Sequence of chain 1.A:
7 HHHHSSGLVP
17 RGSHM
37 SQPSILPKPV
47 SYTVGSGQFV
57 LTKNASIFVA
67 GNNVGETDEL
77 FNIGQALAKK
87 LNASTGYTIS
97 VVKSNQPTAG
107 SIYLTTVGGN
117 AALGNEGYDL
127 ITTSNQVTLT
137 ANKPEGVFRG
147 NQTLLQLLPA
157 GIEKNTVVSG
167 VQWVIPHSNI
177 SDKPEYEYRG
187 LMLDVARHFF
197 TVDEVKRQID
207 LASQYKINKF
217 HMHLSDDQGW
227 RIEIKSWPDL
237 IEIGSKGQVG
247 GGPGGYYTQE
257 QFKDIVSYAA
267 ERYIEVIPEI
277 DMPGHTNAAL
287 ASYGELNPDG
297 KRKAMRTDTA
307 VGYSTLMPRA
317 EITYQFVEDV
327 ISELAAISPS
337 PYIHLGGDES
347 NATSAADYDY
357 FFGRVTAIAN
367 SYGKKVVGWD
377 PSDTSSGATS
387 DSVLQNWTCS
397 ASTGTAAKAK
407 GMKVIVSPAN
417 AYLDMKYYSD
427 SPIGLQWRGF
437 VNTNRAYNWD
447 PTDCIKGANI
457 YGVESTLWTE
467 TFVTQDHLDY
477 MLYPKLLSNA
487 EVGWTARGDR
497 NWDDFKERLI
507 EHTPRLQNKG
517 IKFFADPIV

Binding-site contacts:
Ligand atom O3 contacts residue ARG193 of chain 1.A at 2.9 Å (salt-bridge).
Ligand atom O4 contacts residue TRP464 of chain 1.A at 3.2 Å.
Ligand atom C2 contacts residue ASP344 of chain 1.A at 3.9 Å.
Ligand atom C8 contacts residue TRP375 of chain 1.A at 3.7 Å (hydrophobic).
Ligand atom C4 contacts residue ARG193 of chain 1.A at 3.9 Å.
Ligand atom S1 contacts residue TRP393 of chain 1.A at 3.8 Å.
Ligand atom O6 contacts residue ASP420 of chain 1.A at 2.8 Å (salt-bridge).
Ligand atom C8 contacts residue ASP344 of chain 1.A at 3.6 Å.
Ligand atom C6 contacts residue ASP420 of chain 1.A at 3.5 Å.
Ligand atom O3 contacts residue GLU345 of chain 1.A at 3.8 Å.
Ligand atom O6 contacts residue LEU431 of chain 1.A at 3.9 Å.
Ligand atom O6 contacts residue MET421 of chain 1.A at 3.7 Å.
Ligand atom N2 contacts residue ASP344 of chain 1.A at 2.7 Å (salt-bridge).
Ligand atom O4 contacts residue ARG193 of chain 1.A at 2.8 Å (salt-bridge).
Ligand atom C2 contacts residue GLU345 of chain 1.A at 3.1 Å.
Ligand atom C6 contacts residue TRP433 of chain 1.A at 3.4 Å (hydrophobic).
Ligand atom C7 contacts residue TYR418 of chain 1.A at 3.8 Å (hydrophobic).
Ligand atom O3 contacts residue ASP344 of chain 1.A at 3.9 Å.
Ligand atom O6 contacts residue TRP464 of chain 1.A at 3.6 Å.
Ligand atom S1 contacts residue TYR418 of chain 1.A at 3.0 Å (h-bond).
Ligand atom S1 contacts residue TRP433 of chain 1.A at 3.8 Å.
Ligand atom O5 contacts residue TRP433 of chain 1.A at 3.1 Å.
Ligand atom C4 contacts residue GLU466 of chain 1.A at 3.3 Å.
Ligand atom O4 contacts residue GLU466 of chain 1.A at 2.6 Å (salt-bridge).
Ligand atom S1 contacts residue TRP464 of chain 1.A at 3.9 Å.
Ligand atom C3 contacts residue TRP464 of chain 1.A at 3.9 Å (hydrophobic).
Ligand atom C6 contacts residue TRP464 of chain 1.A at 3.7 Å (hydrophobic).
Ligand atom C4 contacts residue TRP464 of chain 1.A at 3.9 Å (hydrophobic).
Ligand atom C6 contacts residue GLU466 of chain 1.A at 3.8 Å.
Ligand atom C8 contacts residue TRP393 of chain 1.A at 3.5 Å (hydrophobic).
Ligand atom O3 contacts residue HIS281 of chain 1.A at 3.1 Å.
Ligand atom C6 contacts residue LEU431 of chain 1.A at 3.6 Å (hydrophobic).
Ligand atom C7 contacts residue TRP464 of chain 1.A at 3.8 Å (hydrophobic).
Ligand atom C1 contacts residue TRP433 of chain 1.A at 3.5 Å (hydrophobic).
Ligand atom O6 contacts residue TRP433 of chain 1.A at 2.7 Å (h-bond).
Ligand atom C5 contacts residue TRP464 of chain 1.A at 3.6 Å (hydrophobic).
Ligand atom C7 contacts residue ASP344 of chain 1.A at 3.5 Å.
Ligand atom N2 contacts residue GLU345 of chain 1.A at 3.5 Å (salt-bridge).
Ligand atom C1 contacts residue GLU345 of chain 1.A at 3.6 Å.
Ligand atom C8 contacts residue TYR418 of chain 1.A at 3.7 Å (hydrophobic).

A small-molecule ligand and the protein it binds are described below.
Small molecule (SMILES): CC1=N[C@@H]2[C@@H](O)[C@H](O)[C@@H](CO)O[C@@H]2S1